Sequence of chain 1.B:
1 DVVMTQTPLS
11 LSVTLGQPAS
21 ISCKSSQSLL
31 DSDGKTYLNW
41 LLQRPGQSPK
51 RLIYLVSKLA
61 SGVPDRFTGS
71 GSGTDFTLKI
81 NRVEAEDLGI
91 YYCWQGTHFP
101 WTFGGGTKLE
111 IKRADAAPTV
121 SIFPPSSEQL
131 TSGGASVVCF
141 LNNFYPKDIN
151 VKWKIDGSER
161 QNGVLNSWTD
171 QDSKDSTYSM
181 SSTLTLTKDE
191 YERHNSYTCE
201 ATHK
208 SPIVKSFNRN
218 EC

Binding-site contacts:
Ligand atom N contacts residue ASN100 of chain 1.A at 3.7 Å.
Ligand atom OE2 contacts residue LYS58 of chain 1.B at 3.6 Å.
Ligand atom NE1 contacts residue TRP101 of chain 1.B at 3.3 Å (h-bond).
Ligand atom CZ2 contacts residue TRP101 of chain 1.B at 3.6 Å (hydrophobic).
Ligand atom NZ contacts residue THR97 of chain 1.B at 3.0 Å (h-bond).
Ligand atom NE1 contacts residue GLY96 of chain 1.B at 2.6 Å (h-bond).
Ligand atom CG contacts residue TYR101 of chain 1.A at 3.2 Å (hydrophobic).
Ligand atom CD contacts residue ASP31 of chain 1.B at 3.6 Å.
Ligand atom N contacts residue TYR33 of chain 1.A at 3.3 Å (h-bond).
Ligand atom CZ2 contacts residue GLY96 of chain 1.B at 3.2 Å.
Ligand atom CD2 contacts residue ALA104 of chain 1.A at 3.6 Å (hydrophobic).
Ligand atom OD1 contacts residue TYR101 of chain 1.A at 2.8 Å (h-bond).
Ligand atom O contacts residue ASN100 of chain 1.A at 3.7 Å.
Ligand atom OD2 contacts residue LEU102 of chain 1.A at 3.0 Å (h-bond).
Ligand atom CD2 contacts residue ARG51 of chain 1.B at 3.6 Å.
Ligand atom CE contacts residue ASP31 of chain 1.B at 3.3 Å.
Ligand atom CE2 contacts residue TRP101 of chain 1.B at 3.3 Å (hydrophobic).
Ligand atom CB contacts residue TYR37 of chain 1.B at 3.6 Å (hydrophobic).
Ligand atom CB contacts residue ASN100 of chain 1.A at 3.5 Å.
Ligand atom C contacts residue ASN100 of chain 1.A at 3.6 Å.
Ligand atom CB contacts residue TYR37 of chain 1.B at 3.4 Å (hydrophobic).
Ligand atom CA contacts residue ASN100 of chain 1.A at 3.4 Å.
Ligand atom CZ2 contacts residue THR97 of chain 1.B at 3.5 Å.
Ligand atom NZ contacts residue ASP31 of chain 1.B at 2.6 Å (salt-bridge).
Ligand atom CD contacts residue TYR37 of chain 1.B at 3.7 Å (hydrophobic).
Ligand atom O contacts residue LYS35 of chain 1.B at 3.6 Å (salt-bridge).
Ligand atom N contacts residue TYR37 of chain 1.B at 3.1 Å (h-bond).
Ligand atom OD2 contacts residue ASN100 of chain 1.A at 3.1 Å (h-bond).
Ligand atom CD1 contacts residue TRP101 of chain 1.B at 3.8 Å (hydrophobic).
Ligand atom O contacts residue ASN100 of chain 1.A at 3.3 Å (h-bond).
Ligand atom OD2 contacts residue TYR101 of chain 1.A at 3.0 Å (h-bond).
Ligand atom CG contacts residue ASN100 of chain 1.A at 3.1 Å.
Ligand atom N contacts residue ASN100 of chain 1.A at 2.9 Å (h-bond).
Ligand atom O contacts residue TYR101 of chain 1.A at 3.3 Å.
Ligand atom CG contacts residue TYR37 of chain 1.B at 3.7 Å (hydrophobic).
Ligand atom OE2 contacts residue TYR54 of chain 1.B at 3.3 Å.
Ligand atom CA contacts residue TYR37 of chain 1.B at 3.8 Å (hydrophobic).
Ligand atom CE2 contacts residue GLY96 of chain 1.B at 3.2 Å.
Ligand atom CG contacts residue ASN100 of chain 1.A at 3.3 Å.
Ligand atom OD1 contacts residue ASN100 of chain 1.A at 3.2 Å (h-bond).

This small molecule binds to this protein.
Small molecule (SMILES): CC(C)C[C@H](NC(=O)[C@H](CCC(=O)O)NC(=O)[C@H](CC(C)C)NC(=O)[C@@H](N)CC(C)C)C(=O)N[C@@H](CC(=O)O)C(=O)N[C@@H](CCCCN)C(=O)N[C@@H](CC1=c2ccccc2=NC1)C(=O)N[C@@H](C)C(N)=O

Sequence of chain 1.A:
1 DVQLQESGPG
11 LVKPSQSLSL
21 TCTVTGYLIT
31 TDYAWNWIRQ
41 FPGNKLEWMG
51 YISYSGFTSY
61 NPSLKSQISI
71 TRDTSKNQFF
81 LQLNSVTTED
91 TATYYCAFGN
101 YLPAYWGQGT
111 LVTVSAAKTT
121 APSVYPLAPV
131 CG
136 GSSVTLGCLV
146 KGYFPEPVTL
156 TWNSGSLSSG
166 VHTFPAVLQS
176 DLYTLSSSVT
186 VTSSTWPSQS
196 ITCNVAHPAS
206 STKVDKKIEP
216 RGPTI